Sequence of chain 28.E:
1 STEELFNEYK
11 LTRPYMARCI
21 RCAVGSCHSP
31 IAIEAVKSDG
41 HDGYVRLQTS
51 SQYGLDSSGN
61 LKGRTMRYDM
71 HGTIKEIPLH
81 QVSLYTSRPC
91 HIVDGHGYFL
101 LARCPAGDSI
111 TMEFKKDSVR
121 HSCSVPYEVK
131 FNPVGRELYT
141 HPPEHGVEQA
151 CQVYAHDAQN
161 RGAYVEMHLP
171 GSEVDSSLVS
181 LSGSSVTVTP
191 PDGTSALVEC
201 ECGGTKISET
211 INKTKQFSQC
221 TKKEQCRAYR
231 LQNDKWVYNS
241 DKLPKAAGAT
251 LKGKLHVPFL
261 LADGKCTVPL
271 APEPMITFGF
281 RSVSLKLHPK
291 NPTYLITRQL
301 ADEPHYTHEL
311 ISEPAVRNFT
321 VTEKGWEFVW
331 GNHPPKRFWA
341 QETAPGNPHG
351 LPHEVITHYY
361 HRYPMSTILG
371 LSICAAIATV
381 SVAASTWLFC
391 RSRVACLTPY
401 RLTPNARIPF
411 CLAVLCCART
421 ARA

A small-molecule ligand and the protein it binds are described below.
Small molecule (SMILES): CC(=O)N[C@@H]1[C@@H](O)[C@H](O)[C@@H](CO)O[C@H]1O

Binding-site contacts:
Ligand atom C3 contacts residue ASN212 of chain 28.E at 3.8 Å.
Ligand atom N2 contacts residue ASN212 of chain 28.E at 2.9 Å (h-bond).
Ligand atom O7 contacts residue ASN212 of chain 28.E at 4.5 Å.
Ligand atom C1 contacts residue ASN212 of chain 28.E at 1.4 Å.
Ligand atom C7 contacts residue ASN212 of chain 28.E at 3.9 Å.
Ligand atom C5 contacts residue ASN212 of chain 28.E at 3.7 Å.
Ligand atom N2 contacts residue ILE211 of chain 28.E at 4.3 Å.
Ligand atom O5 contacts residue ASN212 of chain 28.E at 2.4 Å (h-bond).
Ligand atom C2 contacts residue ASN212 of chain 28.E at 2.4 Å.
Ligand atom C4 contacts residue ASN212 of chain 28.E at 4.2 Å.
Ligand atom C1 contacts residue ILE211 of chain 28.E at 4.2 Å (hydrophobic).